Binding-site contacts:
Ligand atom N2 contacts residue ASN216 of chain 1.C at 3.9 Å.
Ligand atom C71 contacts residue MET365 of chain 1.C at 3.6 Å (hydrophobic).
Ligand atom O8 contacts residue GLY226 of chain 1.C at 3.2 Å (h-bond).
Ligand atom O5 contacts residue ARG203 of chain 1.C at 3.7 Å.
Ligand atom C71 contacts residue ASN361 of chain 1.C at 3.3 Å.
Ligand atom C13 contacts residue ALA310 of chain 1.C at 3.8 Å (hydrophobic).
Ligand atom C8 contacts residue PHE214 of chain 1.C at 3.6 Å (hydrophobic).
Ligand atom C9 contacts residue PHE309 of chain 1.C at 3.8 Å (hydrophobic).
Ligand atom C71 contacts residue PHE309 of chain 1.C at 3.7 Å (hydrophobic).
Ligand atom C5 contacts residue PRO308 of chain 1.C at 3.5 Å (hydrophobic).
Ligand atom O1 contacts residue ARG203 of chain 1.C at 3.9 Å.
Ligand atom C4 contacts residue PHE214 of chain 1.C at 3.5 Å (hydrophobic).
Ligand atom O6 contacts residue FAD1 of chain 1.P at 3.1 Å (h-bond).
Ligand atom C2 contacts residue PHE214 of chain 1.C at 3.4 Å (hydrophobic).
Ligand atom C6 contacts residue PRO308 of chain 1.C at 3.8 Å (hydrophobic).
Ligand atom O8 contacts residue PHE225 of chain 1.C at 3.6 Å.
Ligand atom C21 contacts residue PHE214 of chain 1.C at 3.7 Å (hydrophobic).
Ligand atom O7 contacts residue FAD1 of chain 1.P at 2.8 Å (h-bond).
Ligand atom C19 contacts residue GLN182 of chain 1.C at 3.7 Å.
Ligand atom O8 contacts residue PHE214 of chain 1.C at 3.8 Å.
Ligand atom C17 contacts residue FAD1 of chain 1.P at 3.4 Å.
Ligand atom N7 contacts residue MET365 of chain 1.C at 3.5 Å.
Ligand atom C20 contacts residue PHE309 of chain 1.C at 3.5 Å (hydrophobic).
Ligand atom O2 contacts residue GLY226 of chain 1.C at 3.4 Å.
Ligand atom O2 contacts residue GLN182 of chain 1.C at 3.4 Å (h-bond).
Ligand atom C6 contacts residue PHE214 of chain 1.C at 3.4 Å (hydrophobic).
Ligand atom N7 contacts residue PHE309 of chain 1.C at 3.6 Å (h-bond).
Ligand atom C7 contacts residue PRO308 of chain 1.C at 3.7 Å (hydrophobic).
Ligand atom O4 contacts residue GLY311 of chain 1.C at 3.7 Å.
Ligand atom C18 contacts residue FAD1 of chain 1.P at 3.7 Å.
Ligand atom O8 contacts residue HIS224 of chain 1.C at 3.6 Å.
Ligand atom O2 contacts residue PHE214 of chain 1.C at 3.7 Å.
Ligand atom C3 contacts residue PHE214 of chain 1.C at 3.4 Å (hydrophobic).
Ligand atom O4 contacts residue ALA310 of chain 1.C at 3.8 Å.
Ligand atom O6 contacts residue ARG203 of chain 1.C at 3.2 Å (salt-bridge).
Ligand atom C10 contacts residue PHE309 of chain 1.C at 3.5 Å (hydrophobic).
Ligand atom C20 contacts residue PRO308 of chain 1.C at 3.2 Å (hydrophobic).
Ligand atom C11 contacts residue PHE309 of chain 1.C at 3.9 Å (hydrophobic).
Ligand atom CN7 contacts residue PHE372 of chain 1.C at 3.6 Å (hydrophobic).
Ligand atom C19 contacts residue FAD1 of chain 1.P at 3.3 Å.

Sequence of chain 1.C:
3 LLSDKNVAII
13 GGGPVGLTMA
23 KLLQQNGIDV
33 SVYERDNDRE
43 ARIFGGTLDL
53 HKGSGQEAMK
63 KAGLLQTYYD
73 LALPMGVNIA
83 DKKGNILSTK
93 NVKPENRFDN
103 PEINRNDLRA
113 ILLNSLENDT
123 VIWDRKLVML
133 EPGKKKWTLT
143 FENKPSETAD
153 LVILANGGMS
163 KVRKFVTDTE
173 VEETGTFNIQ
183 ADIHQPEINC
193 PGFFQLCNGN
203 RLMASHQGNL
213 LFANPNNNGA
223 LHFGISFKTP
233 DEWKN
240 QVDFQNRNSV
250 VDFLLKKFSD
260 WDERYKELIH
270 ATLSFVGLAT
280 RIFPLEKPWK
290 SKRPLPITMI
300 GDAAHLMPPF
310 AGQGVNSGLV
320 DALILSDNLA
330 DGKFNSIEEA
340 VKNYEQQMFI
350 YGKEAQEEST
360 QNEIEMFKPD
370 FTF

A small-molecule ligand and the protein it binds are described below.
Small molecule (SMILES): CN(C)c1ccc(O)c2c1C[C@H]1C[C@H]3[C@H](N(C)C)C(O)=C(C(N)=O)C(=O)[C@@]3(O)C(O)=C1C2=O